A protein and the small-molecule ligand that binds it are described below.
Small molecule (SMILES): O=c1[nH]c(=O)c2nn[nH]c2[nH]1

Sequence of chain 2.A:
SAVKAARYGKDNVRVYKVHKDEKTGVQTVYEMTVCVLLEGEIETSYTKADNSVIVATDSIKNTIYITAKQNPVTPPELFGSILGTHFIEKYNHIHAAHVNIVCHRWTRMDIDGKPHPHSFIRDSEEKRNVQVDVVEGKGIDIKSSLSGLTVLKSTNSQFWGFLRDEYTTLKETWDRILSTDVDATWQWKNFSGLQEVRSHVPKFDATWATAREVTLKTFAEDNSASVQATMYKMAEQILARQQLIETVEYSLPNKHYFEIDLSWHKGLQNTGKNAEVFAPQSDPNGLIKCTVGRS

Sequence of chain 1.A:
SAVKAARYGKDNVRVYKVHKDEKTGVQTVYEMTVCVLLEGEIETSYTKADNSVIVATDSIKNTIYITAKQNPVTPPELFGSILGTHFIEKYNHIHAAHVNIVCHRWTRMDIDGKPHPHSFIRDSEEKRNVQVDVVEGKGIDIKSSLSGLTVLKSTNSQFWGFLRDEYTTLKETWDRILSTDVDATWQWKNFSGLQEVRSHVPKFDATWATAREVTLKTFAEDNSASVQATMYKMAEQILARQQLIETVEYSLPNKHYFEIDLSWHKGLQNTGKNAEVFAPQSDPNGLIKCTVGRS

Binding-site contacts:
Ligand atom O6 contacts residue PHE160 of chain 1.A at 4.0 Å.
Ligand atom O2 contacts residue PHE160 of chain 1.A at 3.9 Å.
Ligand atom C4 contacts residue ARG177 of chain 1.A at 3.7 Å.
Ligand atom N9 contacts residue PHE160 of chain 1.A at 3.5 Å.
Ligand atom C6 contacts residue PHE160 of chain 1.A at 3.5 Å (hydrophobic).
Ligand atom O6 contacts residue GLN229 of chain 1.A at 2.9 Å (h-bond).
Ligand atom O2 contacts residue ARG177 of chain 1.A at 2.8 Å (salt-bridge).
Ligand atom O6 contacts residue ILE55 of chain 2.A at 3.5 Å.
Ligand atom O2 contacts residue ASN255 of chain 1.A at 4.1 Å.
Ligand atom O6 contacts residue THR58 of chain 2.A at 3.9 Å.
Ligand atom N8 contacts residue ASP59 of chain 2.A at 3.9 Å.
Ligand atom N1 contacts residue GLN229 of chain 1.A at 3.0 Å (h-bond).
Ligand atom N3 contacts residue PHE160 of chain 1.A at 3.7 Å.
Ligand atom C4 contacts residue PHE160 of chain 1.A at 3.4 Å (hydrophobic).
Ligand atom N1 contacts residue PHE160 of chain 1.A at 3.6 Å.
Ligand atom N7 contacts residue ALA57 of chain 2.A at 3.5 Å.
Ligand atom O2 contacts residue GLN229 of chain 1.A at 3.8 Å.
Ligand atom N7 contacts residue THR58 of chain 2.A at 2.8 Å (h-bond).
Ligand atom N7 contacts residue PHE160 of chain 1.A at 3.7 Å.
Ligand atom N8 contacts residue THR58 of chain 2.A at 3.2 Å (h-bond).
Ligand atom N9 contacts residue THR58 of chain 2.A at 4.0 Å.
Ligand atom N9 contacts residue LEU171 of chain 1.A at 4.0 Å.
Ligand atom C2 contacts residue ARG177 of chain 1.A at 3.6 Å.
Ligand atom N8 contacts residue LEU171 of chain 1.A at 3.8 Å.
Ligand atom C2 contacts residue PHE160 of chain 1.A at 3.6 Å (hydrophobic).
Ligand atom C6 contacts residue GLN229 of chain 1.A at 3.7 Å.
Ligand atom C2 contacts residue ASN255 of chain 1.A at 3.9 Å.
Ligand atom C2 contacts residue GLN229 of chain 1.A at 3.9 Å.
Ligand atom C4 contacts residue ASN255 of chain 1.A at 3.8 Å.
Ligand atom N3 contacts residue ASN255 of chain 1.A at 3.3 Å (h-bond).
Ligand atom C5 contacts residue THR58 of chain 2.A at 4.0 Å.
Ligand atom N3 contacts residue ARG177 of chain 1.A at 3.0 Å (salt-bridge).
Ligand atom O2 contacts residue SER227 of chain 1.A at 3.6 Å.
Ligand atom N9 contacts residue ARG177 of chain 1.A at 4.0 Å.
Ligand atom C5 contacts residue PHE160 of chain 1.A at 3.4 Å (hydrophobic).
Ligand atom N8 contacts residue ALA57 of chain 2.A at 3.7 Å.
Ligand atom O2 contacts residue VAL228 of chain 1.A at 2.9 Å (h-bond).
Ligand atom O6 contacts residue TYR9 of chain 2.A at 3.9 Å.
Ligand atom N8 contacts residue PHE160 of chain 1.A at 3.7 Å.
Ligand atom C2 contacts residue VAL228 of chain 1.A at 4.0 Å (hydrophobic).